Sequence of chain 4.A:
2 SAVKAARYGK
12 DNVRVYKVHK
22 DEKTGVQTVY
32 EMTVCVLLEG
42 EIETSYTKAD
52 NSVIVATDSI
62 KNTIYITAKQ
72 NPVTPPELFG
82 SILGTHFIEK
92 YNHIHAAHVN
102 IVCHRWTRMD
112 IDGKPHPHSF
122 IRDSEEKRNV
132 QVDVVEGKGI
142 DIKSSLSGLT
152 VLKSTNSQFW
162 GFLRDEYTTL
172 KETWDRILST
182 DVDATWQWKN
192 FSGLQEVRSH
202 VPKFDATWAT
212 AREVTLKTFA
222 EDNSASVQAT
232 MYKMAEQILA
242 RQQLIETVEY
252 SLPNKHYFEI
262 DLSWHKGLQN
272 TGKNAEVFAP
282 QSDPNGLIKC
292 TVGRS

Binding-site contacts:
Ligand atom C4 contacts residue ZN1 of chain 4.F at 3.0 Å.
Ligand atom C6 contacts residue SER252 of chain 3.A at 4.1 Å.
Ligand atom N3 contacts residue ZN1 of chain 4.G at 2.0 Å.
Ligand atom C5 contacts residue LEU38 of chain 4.A at 4.1 Å (hydrophobic).
Ligand atom N7 contacts residue ZN1 of chain 4.F at 4.1 Å.
Ligand atom O2 contacts residue ASP12 of chain 4.A at 2.9 Å (salt-bridge).
Ligand atom N8 contacts residue ARG8 of chain 4.A at 3.8 Å.
Ligand atom O2 contacts residue ZN1 of chain 4.G at 3.0 Å.
Ligand atom N3 contacts residue ASP12 of chain 4.A at 3.9 Å.
Ligand atom C4 contacts residue LEU288 of chain 3.A at 3.9 Å (hydrophobic).
Ligand atom N9 contacts residue AZA1 of chain 4.D at 3.2 Å (h-bond).
Ligand atom O2 contacts residue LEU288 of chain 3.A at 3.5 Å.
Ligand atom N8 contacts residue LEU38 of chain 4.A at 3.4 Å.
Ligand atom C2 contacts residue ZN1 of chain 4.G at 2.9 Å.
Ligand atom N7 contacts residue LYS290 of chain 3.A at 3.6 Å.
Ligand atom N3 contacts residue LEU288 of chain 3.A at 3.4 Å.
Ligand atom O2 contacts residue AZA1 of chain 4.D at 4.0 Å.
Ligand atom N9 contacts residue LEU38 of chain 4.A at 3.5 Å.
Ligand atom N1 contacts residue LYS290 of chain 3.A at 3.3 Å (salt-bridge).
Ligand atom N8 contacts residue AZA1 of chain 4.D at 4.1 Å.
Ligand atom N1 contacts residue SER252 of chain 3.A at 4.0 Å.
Ligand atom N8 contacts residue ZN1 of chain 4.F at 3.0 Å.
Ligand atom C2 contacts residue ASP12 of chain 4.A at 3.7 Å.
Ligand atom C4 contacts residue ZN1 of chain 4.G at 3.0 Å.
Ligand atom N9 contacts residue ZN1 of chain 4.F at 2.0 Å.
Ligand atom C5 contacts residue ZN1 of chain 4.F at 4.1 Å.
Ligand atom C2 contacts residue LEU288 of chain 3.A at 3.2 Å (hydrophobic).
Ligand atom N1 contacts residue LEU288 of chain 3.A at 3.5 Å.
Ligand atom N9 contacts residue ZN1 of chain 4.G at 3.5 Å.
Ligand atom O6 contacts residue LYS290 of chain 3.A at 2.1 Å (salt-bridge).
Ligand atom C6 contacts residue LEU288 of chain 3.A at 4.0 Å (hydrophobic).
Ligand atom C2 contacts residue AZA1 of chain 4.D at 4.0 Å.
Ligand atom N3 contacts residue AZA1 of chain 4.D at 3.2 Å (h-bond).
Ligand atom C4 contacts residue LEU38 of chain 4.A at 3.9 Å (hydrophobic).
Ligand atom O6 contacts residue SER252 of chain 3.A at 3.5 Å.
Ligand atom N7 contacts residue LEU38 of chain 4.A at 3.8 Å.
Ligand atom C5 contacts residue LYS290 of chain 3.A at 3.2 Å.
Ligand atom C4 contacts residue AZA1 of chain 4.D at 3.6 Å.
Ligand atom C6 contacts residue LYS290 of chain 3.A at 2.7 Å.
Ligand atom N3 contacts residue ZN1 of chain 4.F at 3.4 Å.

Sequence of chain 3.A:
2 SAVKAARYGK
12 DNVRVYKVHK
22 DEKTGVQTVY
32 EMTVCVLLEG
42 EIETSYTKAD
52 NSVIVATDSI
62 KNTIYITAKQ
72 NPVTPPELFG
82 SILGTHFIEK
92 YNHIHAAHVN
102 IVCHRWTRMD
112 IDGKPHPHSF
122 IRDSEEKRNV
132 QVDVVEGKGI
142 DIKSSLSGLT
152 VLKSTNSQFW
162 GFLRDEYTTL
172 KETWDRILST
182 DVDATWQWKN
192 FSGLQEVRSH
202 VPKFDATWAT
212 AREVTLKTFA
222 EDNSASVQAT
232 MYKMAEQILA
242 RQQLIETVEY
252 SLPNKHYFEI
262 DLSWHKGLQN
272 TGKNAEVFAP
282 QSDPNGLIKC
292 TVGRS

A protein and the small-molecule ligand that binds it are described below.
Small molecule (SMILES): O=c1[nH]c(=O)c2nn[nH]c2[nH]1